Sequence of chain 1.C:
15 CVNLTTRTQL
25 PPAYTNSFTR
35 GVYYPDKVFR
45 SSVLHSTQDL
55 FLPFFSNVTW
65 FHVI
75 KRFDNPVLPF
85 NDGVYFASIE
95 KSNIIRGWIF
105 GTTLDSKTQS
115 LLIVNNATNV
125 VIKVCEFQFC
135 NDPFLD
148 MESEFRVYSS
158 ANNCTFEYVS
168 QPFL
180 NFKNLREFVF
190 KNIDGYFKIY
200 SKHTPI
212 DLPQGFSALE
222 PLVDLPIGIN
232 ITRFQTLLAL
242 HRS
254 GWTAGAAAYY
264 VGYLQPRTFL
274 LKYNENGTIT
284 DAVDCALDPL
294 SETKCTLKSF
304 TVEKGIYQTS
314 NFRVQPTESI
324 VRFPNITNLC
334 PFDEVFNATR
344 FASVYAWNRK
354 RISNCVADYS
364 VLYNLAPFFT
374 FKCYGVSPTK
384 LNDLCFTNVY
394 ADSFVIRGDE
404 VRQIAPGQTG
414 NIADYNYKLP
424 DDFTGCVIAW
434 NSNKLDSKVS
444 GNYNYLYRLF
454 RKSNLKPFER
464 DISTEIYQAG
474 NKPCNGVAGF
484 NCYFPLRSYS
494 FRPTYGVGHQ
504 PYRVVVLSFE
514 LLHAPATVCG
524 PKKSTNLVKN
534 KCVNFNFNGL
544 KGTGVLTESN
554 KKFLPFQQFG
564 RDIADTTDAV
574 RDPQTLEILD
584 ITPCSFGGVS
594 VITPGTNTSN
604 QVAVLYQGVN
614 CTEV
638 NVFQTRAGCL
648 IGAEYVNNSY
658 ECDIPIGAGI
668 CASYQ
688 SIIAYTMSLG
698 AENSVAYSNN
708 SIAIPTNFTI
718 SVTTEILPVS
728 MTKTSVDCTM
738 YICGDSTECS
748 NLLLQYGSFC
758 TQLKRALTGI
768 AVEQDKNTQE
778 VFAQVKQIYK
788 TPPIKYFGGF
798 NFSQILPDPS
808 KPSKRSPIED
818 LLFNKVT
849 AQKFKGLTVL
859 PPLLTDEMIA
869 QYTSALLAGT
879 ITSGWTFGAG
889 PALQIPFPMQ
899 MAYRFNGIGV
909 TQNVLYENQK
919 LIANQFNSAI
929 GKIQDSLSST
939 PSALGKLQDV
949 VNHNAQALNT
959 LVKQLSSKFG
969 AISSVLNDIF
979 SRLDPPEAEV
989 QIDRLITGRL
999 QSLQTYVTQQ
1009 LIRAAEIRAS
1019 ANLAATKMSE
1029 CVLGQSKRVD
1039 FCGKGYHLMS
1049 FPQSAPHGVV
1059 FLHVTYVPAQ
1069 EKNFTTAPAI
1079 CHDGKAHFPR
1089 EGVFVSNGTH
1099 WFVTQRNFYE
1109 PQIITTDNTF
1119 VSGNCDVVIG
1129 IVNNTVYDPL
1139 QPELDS

The protein below binds the small molecule below.
Small molecule (SMILES): CC(=O)N[C@H]1[C@H](O[C@H]2[C@H](O)[C@@H](NC(C)=O)CO[C@@H]2CO)O[C@H](CO)[C@@H](O)[C@@H]1O

Binding-site contacts:
Ligand atom O5 contacts residue ASN714 of chain 1.C at 2.4 Å (h-bond).
Ligand atom C5 contacts residue LEU919 of chain 1.C at 4.2 Å (hydrophobic).
Ligand atom C1 contacts residue ASN714 of chain 1.C at 1.4 Å.
Ligand atom C6 contacts residue GLN923 of chain 1.C at 4.3 Å.
Ligand atom O7 contacts residue ASN714 of chain 1.C at 4.4 Å.
Ligand atom C4 contacts residue ASN714 of chain 1.C at 4.2 Å.
Ligand atom C8 contacts residue LEU919 of chain 1.C at 4.0 Å (hydrophobic).
Ligand atom C7 contacts residue LEU919 of chain 1.C at 3.8 Å (hydrophobic).
Ligand atom C2 contacts residue GLN1068 of chain 1.C at 4.2 Å.
Ligand atom O7 contacts residue GLN1068 of chain 1.C at 4.5 Å.
Ligand atom C5 contacts residue ASN714 of chain 1.C at 3.6 Å.
Ligand atom C2 contacts residue ASN714 of chain 1.C at 2.5 Å.
Ligand atom O7 contacts residue LEU919 of chain 1.C at 3.6 Å.
Ligand atom C8 contacts residue ASN714 of chain 1.C at 4.3 Å.
Ligand atom O4 contacts residue LEU919 of chain 1.C at 4.1 Å.
Ligand atom O6 contacts residue GLN923 of chain 1.C at 4.1 Å.
Ligand atom N2 contacts residue ASN714 of chain 1.C at 2.9 Å (h-bond).
Ligand atom C5 contacts residue GLN923 of chain 1.C at 4.3 Å.
Ligand atom C7 contacts residue ASN714 of chain 1.C at 3.9 Å.
Ligand atom O5 contacts residue GLN1068 of chain 1.C at 4.1 Å.
Ligand atom C1 contacts residue GLN1068 of chain 1.C at 4.0 Å.
Ligand atom C3 contacts residue ASN714 of chain 1.C at 3.8 Å.